Binding-site contacts:
Ligand atom CD2 contacts residue HEM1 of chain 1.E at 3.2 Å.
Ligand atom N contacts residue LEU159 of chain 1.B at 3.4 Å.
Ligand atom N contacts residue LEU162 of chain 1.B at 4.3 Å.
Ligand atom CG contacts residue LEU228 of chain 1.B at 4.2 Å (hydrophobic).
Ligand atom CE1 contacts residue HEM1 of chain 1.E at 3.0 Å.
Ligand atom CG contacts residue HEM1 of chain 1.E at 4.3 Å.
Ligand atom CA contacts residue LEU162 of chain 1.B at 4.4 Å (hydrophobic).
Ligand atom CA contacts residue LEU228 of chain 1.B at 4.1 Å (hydrophobic).
Ligand atom CB contacts residue THR233 of chain 1.B at 3.9 Å.
Ligand atom CG contacts residue GLY229 of chain 1.B at 3.7 Å.
Ligand atom CB contacts residue GLY229 of chain 1.B at 3.7 Å.
Ligand atom CD2 contacts residue THR233 of chain 1.B at 4.4 Å.
Ligand atom ND1 contacts residue GLY229 of chain 1.B at 4.5 Å.
Ligand atom CE1 contacts residue THR233 of chain 1.B at 3.7 Å.
Ligand atom NE2 contacts residue HEM1 of chain 1.E at 2.1 Å.
Ligand atom NE2 contacts residue THR233 of chain 1.B at 4.5 Å.
Ligand atom NE2 contacts residue CYS340 of chain 1.B at 4.4 Å.
Ligand atom O contacts residue LEU69 of chain 1.B at 3.6 Å.
Ligand atom OXT contacts residue LEU69 of chain 1.B at 3.9 Å.
Ligand atom ND1 contacts residue THR233 of chain 1.B at 3.3 Å (h-bond).
Ligand atom C contacts residue LEU69 of chain 1.B at 3.9 Å (hydrophobic).
Ligand atom CB contacts residue LEU228 of chain 1.B at 3.5 Å (hydrophobic).
Ligand atom CA contacts residue LEU159 of chain 1.B at 3.5 Å (hydrophobic).
Ligand atom CB contacts residue LEU159 of chain 1.B at 3.7 Å (hydrophobic).
Ligand atom ND1 contacts residue HEM1 of chain 1.E at 4.1 Å.
Ligand atom CD2 contacts residue GLY229 of chain 1.B at 3.4 Å.
Ligand atom CG contacts residue THR233 of chain 1.B at 3.6 Å.
Ligand atom NE2 contacts residue GLY229 of chain 1.B at 4.1 Å.

Sequence of chain 1.B:
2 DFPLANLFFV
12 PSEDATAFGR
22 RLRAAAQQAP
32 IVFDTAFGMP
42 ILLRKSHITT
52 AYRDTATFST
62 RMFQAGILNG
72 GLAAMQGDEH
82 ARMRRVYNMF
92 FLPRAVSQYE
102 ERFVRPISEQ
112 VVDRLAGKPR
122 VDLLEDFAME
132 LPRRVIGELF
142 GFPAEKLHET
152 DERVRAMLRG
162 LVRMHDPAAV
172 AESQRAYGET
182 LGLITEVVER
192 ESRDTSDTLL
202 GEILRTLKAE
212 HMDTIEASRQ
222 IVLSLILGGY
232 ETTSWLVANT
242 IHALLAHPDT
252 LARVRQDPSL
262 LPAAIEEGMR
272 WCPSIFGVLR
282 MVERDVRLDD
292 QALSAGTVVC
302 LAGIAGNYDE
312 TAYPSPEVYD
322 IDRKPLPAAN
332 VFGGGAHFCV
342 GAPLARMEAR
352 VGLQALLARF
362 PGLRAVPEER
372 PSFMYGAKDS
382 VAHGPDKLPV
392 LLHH

A small-molecule ligand and the protein it binds are described below.
Small molecule (SMILES): N[C@@H](Cc1c[nH]c[nH+]1)C(=O)O